Sequence of chain 1.B:
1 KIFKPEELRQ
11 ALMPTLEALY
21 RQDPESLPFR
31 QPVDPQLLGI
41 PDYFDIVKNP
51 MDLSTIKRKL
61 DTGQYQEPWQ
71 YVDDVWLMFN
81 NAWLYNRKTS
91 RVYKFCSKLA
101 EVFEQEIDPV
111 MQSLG

Binding-site contacts:
Ligand atom C14 contacts residue LEU38 of chain 1.B at 3.8 Å (hydrophobic).
Ligand atom C19 contacts residue PRO28 of chain 1.B at 3.9 Å (hydrophobic).
Ligand atom C11 contacts residue PRO28 of chain 1.B at 3.8 Å (hydrophobic).
Ligand atom C1 contacts residue PHE29 of chain 1.B at 3.7 Å (hydrophobic).
Ligand atom F32 contacts residue ARG91 of chain 1.B at 3.5 Å.
Ligand atom N7 contacts residue ASN86 of chain 1.B at 3.6 Å.
Ligand atom C26 contacts residue PHE95 of chain 1.B at 3.9 Å (hydrophobic).
Ligand atom N2 contacts residue VAL92 of chain 1.B at 3.6 Å.
Ligand atom C5 contacts residue ASN86 of chain 1.B at 3.9 Å.
Ligand atom N27 contacts residue PRO24 of chain 1.B at 3.9 Å.
Ligand atom C30 contacts residue LEU27 of chain 1.B at 3.7 Å (hydrophobic).
Ligand atom C20 contacts residue PRO28 of chain 1.B at 3.8 Å (hydrophobic).
Ligand atom C1 contacts residue VAL33 of chain 1.B at 3.8 Å (hydrophobic).
Ligand atom C1 contacts residue PRO28 of chain 1.B at 3.2 Å (hydrophobic).
Ligand atom C13 contacts residue LEU38 of chain 1.B at 3.6 Å (hydrophobic).
Ligand atom C18 contacts residue LEU27 of chain 1.B at 3.6 Å (hydrophobic).
Ligand atom C6 contacts residue ASN86 of chain 1.B at 3.1 Å.
Ligand atom N2 contacts residue VAL33 of chain 1.B at 3.4 Å.
Ligand atom C10 contacts residue VAL92 of chain 1.B at 3.8 Å (hydrophobic).
Ligand atom O4 contacts residue ASN86 of chain 1.B at 3.0 Å (h-bond).
Ligand atom C3 contacts residue ASN86 of chain 1.B at 3.8 Å.
Ligand atom C1 contacts residue VAL92 of chain 1.B at 3.9 Å (hydrophobic).
Ligand atom C31 contacts residue ARG91 of chain 1.B at 3.6 Å.
Ligand atom C3 contacts residue VAL92 of chain 1.B at 3.6 Å (hydrophobic).
Ligand atom F32 contacts residue PRO28 of chain 1.B at 3.3 Å.
Ligand atom F32 contacts residue PHE95 of chain 1.B at 3.7 Å.
Ligand atom F33 contacts residue ARG91 of chain 1.B at 3.1 Å.
Ligand atom C22 contacts residue PRO28 of chain 1.B at 3.7 Å (hydrophobic).
Ligand atom C3 contacts residue VAL33 of chain 1.B at 3.5 Å (hydrophobic).
Ligand atom C25 contacts residue LEU27 of chain 1.B at 3.9 Å (hydrophobic).
Ligand atom C21 contacts residue PRO28 of chain 1.B at 3.8 Å (hydrophobic).
Ligand atom O4 contacts residue VAL92 of chain 1.B at 3.7 Å.
Ligand atom N28 contacts residue LEU27 of chain 1.B at 3.5 Å.
Ligand atom C9 contacts residue LEU38 of chain 1.B at 3.9 Å (hydrophobic).
Ligand atom N7 contacts residue ILE40 of chain 1.B at 3.8 Å.
Ligand atom O4 contacts residue VAL33 of chain 1.B at 3.8 Å.
Ligand atom N2 contacts residue PRO28 of chain 1.B at 3.2 Å (h-bond).
Ligand atom N27 contacts residue LEU27 of chain 1.B at 3.9 Å.
Ligand atom C12 contacts residue LEU38 of chain 1.B at 3.9 Å (hydrophobic).
Ligand atom C29 contacts residue LEU27 of chain 1.B at 3.7 Å (hydrophobic).

The protein below binds the small molecule below.
Small molecule (SMILES): CNC(=O)c1c[nH]c2ccc(N3CCCc4cc(-c5cnn(C)c5)c(C(F)F)cc43)cc12